A small-molecule ligand and the protein it binds are described below.
Small molecule (SMILES): CC(=O)N[C@@H]1[C@@H](O)[C@H](O)[C@@H](CO)O[C@H]1O

Sequence of chain 1.C:
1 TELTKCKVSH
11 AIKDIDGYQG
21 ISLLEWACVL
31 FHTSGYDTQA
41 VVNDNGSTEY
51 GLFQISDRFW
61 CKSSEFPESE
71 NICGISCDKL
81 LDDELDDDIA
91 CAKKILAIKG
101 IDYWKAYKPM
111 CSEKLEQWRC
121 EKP

Binding-site contacts:
Ligand atom N2 contacts residue GLY200 of chain 1.D at 3.6 Å (h-bond).
Ligand atom C8 contacts residue PHE244 of chain 1.D at 3.7 Å (hydrophobic).
Ligand atom C4 contacts residue TRP198 of chain 1.D at 3.8 Å (hydrophobic).
Ligand atom O7 contacts residue GLY199 of chain 1.D at 4.0 Å.
Ligand atom O5 contacts residue PHE31 of chain 1.C at 3.7 Å.
Ligand atom C2 contacts residue ASP203 of chain 1.D at 3.8 Å.
Ligand atom N2 contacts residue ASP203 of chain 1.D at 2.9 Å (salt-bridge).
Ligand atom O6 contacts residue TRP198 of chain 1.D at 3.5 Å.
Ligand atom C7 contacts residue GLY200 of chain 1.D at 3.5 Å.
Ligand atom C5 contacts residue TYR173 of chain 1.D at 3.9 Å (hydrophobic).
Ligand atom C7 contacts residue ASP203 of chain 1.D at 3.7 Å.
Ligand atom O3 contacts residue ASP203 of chain 1.D at 3.8 Å.
Ligand atom C1 contacts residue HIS32 of chain 1.C at 3.5 Å.
Ligand atom C6 contacts residue PHE164 of chain 1.D at 3.7 Å (hydrophobic).
Ligand atom O6 contacts residue PHE164 of chain 1.D at 3.9 Å.
Ligand atom C2 contacts residue TRP198 of chain 1.D at 3.8 Å (hydrophobic).
Ligand atom O7 contacts residue GLY200 of chain 1.D at 3.8 Å.
Ligand atom O1 contacts residue PHE31 of chain 1.C at 4.1 Å.
Ligand atom O7 contacts residue ARG243 of chain 1.D at 2.8 Å (salt-bridge).
Ligand atom C5 contacts residue TYR170 of chain 1.D at 4.0 Å (hydrophobic).
Ligand atom O3 contacts residue ASP202 of chain 1.D at 2.6 Å (salt-bridge).
Ligand atom C3 contacts residue TYR170 of chain 1.D at 3.9 Å (hydrophobic).
Ligand atom O3 contacts residue GLY199 of chain 1.D at 3.4 Å.
Ligand atom C4 contacts residue ASP202 of chain 1.D at 3.5 Å.
Ligand atom C1 contacts residue TYR170 of chain 1.D at 3.8 Å (hydrophobic).
Ligand atom O4 contacts residue TYR173 of chain 1.D at 3.4 Å.
Ligand atom O5 contacts residue TRP198 of chain 1.D at 4.1 Å.
Ligand atom C3 contacts residue ASP203 of chain 1.D at 3.6 Å.
Ligand atom C7 contacts residue ARG243 of chain 1.D at 3.7 Å.
Ligand atom O3 contacts residue GLY200 of chain 1.D at 2.8 Å (h-bond).
Ligand atom C8 contacts residue GLY200 of chain 1.D at 3.6 Å.
Ligand atom C3 contacts residue ASP202 of chain 1.D at 3.3 Å.
Ligand atom C6 contacts residue TYR173 of chain 1.D at 3.8 Å (hydrophobic).
Ligand atom C8 contacts residue ILE247 of chain 1.D at 4.0 Å (hydrophobic).
Ligand atom O1 contacts residue HIS32 of chain 1.C at 2.8 Å.
Ligand atom C8 contacts residue ARG243 of chain 1.D at 4.0 Å.
Ligand atom O4 contacts residue ASP202 of chain 1.D at 2.5 Å (salt-bridge).
Ligand atom C3 contacts residue GLY200 of chain 1.D at 4.0 Å.
Ligand atom O7 contacts residue TRP198 of chain 1.D at 3.7 Å.
Ligand atom C8 contacts residue ASP203 of chain 1.D at 3.5 Å.

Sequence of chain 1.D:
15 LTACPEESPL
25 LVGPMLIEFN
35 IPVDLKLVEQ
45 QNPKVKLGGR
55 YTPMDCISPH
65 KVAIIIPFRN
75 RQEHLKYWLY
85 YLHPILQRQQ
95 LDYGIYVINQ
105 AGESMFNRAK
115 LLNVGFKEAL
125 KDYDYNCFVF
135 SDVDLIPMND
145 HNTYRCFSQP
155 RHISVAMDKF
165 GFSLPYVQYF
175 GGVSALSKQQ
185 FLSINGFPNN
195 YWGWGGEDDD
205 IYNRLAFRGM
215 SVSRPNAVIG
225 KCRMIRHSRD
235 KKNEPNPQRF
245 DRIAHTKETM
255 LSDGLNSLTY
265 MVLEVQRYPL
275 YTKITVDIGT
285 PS